Sequence of chain 1.O:
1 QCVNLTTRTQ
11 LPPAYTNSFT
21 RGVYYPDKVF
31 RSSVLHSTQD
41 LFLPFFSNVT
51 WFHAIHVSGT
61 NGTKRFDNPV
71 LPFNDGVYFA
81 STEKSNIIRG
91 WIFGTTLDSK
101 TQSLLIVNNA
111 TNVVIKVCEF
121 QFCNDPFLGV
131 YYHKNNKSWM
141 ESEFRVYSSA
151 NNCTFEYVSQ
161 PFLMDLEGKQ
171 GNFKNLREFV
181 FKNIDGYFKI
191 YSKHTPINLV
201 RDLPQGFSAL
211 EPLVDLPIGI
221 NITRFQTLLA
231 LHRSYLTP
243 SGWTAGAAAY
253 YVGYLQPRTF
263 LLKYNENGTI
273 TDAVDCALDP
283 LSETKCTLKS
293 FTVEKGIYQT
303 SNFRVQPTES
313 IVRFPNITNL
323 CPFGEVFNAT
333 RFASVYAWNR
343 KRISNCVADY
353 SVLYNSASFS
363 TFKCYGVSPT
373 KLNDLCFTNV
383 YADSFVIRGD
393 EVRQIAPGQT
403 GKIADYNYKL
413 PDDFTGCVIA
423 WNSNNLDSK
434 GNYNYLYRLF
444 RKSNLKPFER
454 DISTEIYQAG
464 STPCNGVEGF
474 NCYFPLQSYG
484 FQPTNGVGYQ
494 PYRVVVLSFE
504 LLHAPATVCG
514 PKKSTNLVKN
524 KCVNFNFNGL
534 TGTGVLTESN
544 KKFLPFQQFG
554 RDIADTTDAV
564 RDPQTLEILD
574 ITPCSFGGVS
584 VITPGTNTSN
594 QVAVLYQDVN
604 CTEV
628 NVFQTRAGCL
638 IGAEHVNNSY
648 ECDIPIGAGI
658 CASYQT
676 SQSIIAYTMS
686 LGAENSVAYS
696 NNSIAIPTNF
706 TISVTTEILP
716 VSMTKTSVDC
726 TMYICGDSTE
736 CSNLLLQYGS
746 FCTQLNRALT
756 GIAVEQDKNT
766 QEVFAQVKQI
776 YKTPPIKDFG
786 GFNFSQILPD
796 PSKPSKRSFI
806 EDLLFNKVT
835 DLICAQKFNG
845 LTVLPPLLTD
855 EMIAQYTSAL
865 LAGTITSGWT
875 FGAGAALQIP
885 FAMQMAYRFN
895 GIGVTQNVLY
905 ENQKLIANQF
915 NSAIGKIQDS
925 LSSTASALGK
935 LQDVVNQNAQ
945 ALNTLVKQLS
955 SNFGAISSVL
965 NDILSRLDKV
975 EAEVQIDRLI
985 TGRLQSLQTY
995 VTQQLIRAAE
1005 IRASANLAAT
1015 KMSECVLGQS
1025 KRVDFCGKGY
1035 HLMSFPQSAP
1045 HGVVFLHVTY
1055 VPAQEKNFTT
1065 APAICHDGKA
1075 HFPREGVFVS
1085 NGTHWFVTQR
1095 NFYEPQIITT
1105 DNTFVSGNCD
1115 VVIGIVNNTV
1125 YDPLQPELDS

The small molecule below binds the protein below.
Small molecule (SMILES): CC(=O)N[C@@H]1[C@@H](O)[C@H](O)[C@@H](CO)O[C@H]1O

Binding-site contacts:
Ligand atom C5 contacts residue ASN603 of chain 1.O at 3.6 Å.
Ligand atom C1 contacts residue ASN603 of chain 1.O at 1.4 Å.
Ligand atom C4 contacts residue ASN603 of chain 1.O at 4.2 Å.
Ligand atom C7 contacts residue ASN603 of chain 1.O at 2.9 Å.
Ligand atom C8 contacts residue ASN603 of chain 1.O at 4.2 Å.
Ligand atom C2 contacts residue ASN603 of chain 1.O at 2.4 Å.
Ligand atom O7 contacts residue ASN603 of chain 1.O at 2.7 Å (h-bond).
Ligand atom O5 contacts residue ASN603 of chain 1.O at 2.4 Å (h-bond).
Ligand atom N2 contacts residue ASN603 of chain 1.O at 2.8 Å (h-bond).
Ligand atom C3 contacts residue ASN603 of chain 1.O at 3.8 Å.